Binding-site contacts:
Ligand atom C10 contacts residue TRP65 of chain 2.A at 4.1 Å (hydrophobic).
Ligand atom CL contacts residue ILE56 of chain 2.A at 4.2 Å.
Ligand atom C6 contacts residue ARG60 of chain 2.A at 4.4 Å.
Ligand atom C8 contacts residue GLN94 of chain 2.A at 3.7 Å.
Ligand atom CL contacts residue ARG60 of chain 2.A at 3.9 Å.
Ligand atom N3 contacts residue TRP65 of chain 2.A at 3.8 Å.
Ligand atom C8 contacts residue GLU97 of chain 2.A at 4.3 Å.
Ligand atom CL contacts residue MET59 of chain 2.A at 3.6 Å.
Ligand atom C11 contacts residue TRP65 of chain 2.A at 3.7 Å (hydrophobic).
Ligand atom C2 contacts residue LEU90 of chain 2.A at 3.8 Å (hydrophobic).
Ligand atom CL contacts residue LEU93 of chain 2.A at 4.2 Å.
Ligand atom C7 contacts residue GLN94 of chain 2.A at 3.6 Å.
Ligand atom N1 contacts residue GLN94 of chain 2.A at 4.3 Å.
Ligand atom C10 contacts residue MET59 of chain 2.A at 4.2 Å (hydrophobic).
Ligand atom C8 contacts residue LEU93 of chain 2.A at 4.0 Å (hydrophobic).
Ligand atom C5 contacts residue GLN94 of chain 2.A at 3.3 Å.
Ligand atom C9 contacts residue ARG60 of chain 2.A at 3.8 Å.
Ligand atom C7 contacts residue LEU90 of chain 2.A at 3.5 Å (hydrophobic).
Ligand atom C10 contacts residue ARG60 of chain 2.A at 3.4 Å.
Ligand atom C5 contacts residue LEU90 of chain 2.A at 4.3 Å (hydrophobic).
Ligand atom C4 contacts residue LEU90 of chain 2.A at 4.2 Å (hydrophobic).
Ligand atom C8 contacts residue LEU90 of chain 2.A at 3.6 Å (hydrophobic).
Ligand atom C6 contacts residue GLN94 of chain 2.A at 4.5 Å.
Ligand atom C4 contacts residue GLN94 of chain 2.A at 4.3 Å.
Ligand atom C11 contacts residue ARG60 of chain 2.A at 3.5 Å.
Ligand atom N3 contacts residue LEU90 of chain 2.A at 3.8 Å.
Ligand atom C11 contacts residue LEU90 of chain 2.A at 4.4 Å (hydrophobic).
Ligand atom CL contacts residue GLU97 of chain 2.A at 3.8 Å.
Ligand atom C8 contacts residue ARG60 of chain 2.A at 4.2 Å.
Ligand atom C2 contacts residue TRP65 of chain 2.A at 3.6 Å (hydrophobic).
Ligand atom C9 contacts residue GLU97 of chain 2.A at 4.2 Å.
Ligand atom N1 contacts residue LEU90 of chain 2.A at 3.9 Å.
Ligand atom C7 contacts residue ARG60 of chain 2.A at 4.4 Å.
Ligand atom C6 contacts residue LEU90 of chain 2.A at 3.7 Å (hydrophobic).
Ligand atom C9 contacts residue MET59 of chain 2.A at 4.2 Å (hydrophobic).

Sequence of chain 2.A:
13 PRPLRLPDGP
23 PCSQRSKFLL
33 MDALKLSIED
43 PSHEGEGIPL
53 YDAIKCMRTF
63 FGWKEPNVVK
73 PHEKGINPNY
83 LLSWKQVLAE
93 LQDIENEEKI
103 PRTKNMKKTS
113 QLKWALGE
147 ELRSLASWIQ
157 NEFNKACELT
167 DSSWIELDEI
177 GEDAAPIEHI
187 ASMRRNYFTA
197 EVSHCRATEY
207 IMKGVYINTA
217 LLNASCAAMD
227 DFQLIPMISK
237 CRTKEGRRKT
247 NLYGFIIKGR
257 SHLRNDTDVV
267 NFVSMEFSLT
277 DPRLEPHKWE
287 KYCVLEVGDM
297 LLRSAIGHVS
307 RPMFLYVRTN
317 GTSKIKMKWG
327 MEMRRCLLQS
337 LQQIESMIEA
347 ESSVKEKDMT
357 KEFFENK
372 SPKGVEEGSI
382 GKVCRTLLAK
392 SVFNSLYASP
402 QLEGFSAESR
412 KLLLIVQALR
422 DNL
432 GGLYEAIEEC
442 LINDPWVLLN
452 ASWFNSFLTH

A protein and the small-molecule ligand that binds it are described below.
Small molecule (SMILES): Clc1ccc(-n2ccnc2)cc1